Binding-site contacts:
Ligand atom O contacts residue ASN142 of chain 1.A at 4.0 Å.
Ligand atom C8 contacts residue MET49 of chain 1.A at 3.8 Å (hydrophobic).
Ligand atom C6 contacts residue MET49 of chain 1.A at 3.5 Å (hydrophobic).
Ligand atom C13 contacts residue MET49 of chain 1.A at 4.0 Å (hydrophobic).
Ligand atom C6 contacts residue HIS41 of chain 1.A at 3.2 Å.
Ligand atom C7 contacts residue ASP187 of chain 1.A at 4.0 Å.
Ligand atom O contacts residue GLY143 of chain 1.A at 3.2 Å (h-bond).
Ligand atom C7 contacts residue HIS41 of chain 1.A at 3.9 Å.
Ligand atom C10 contacts residue GLN189 of chain 1.A at 3.4 Å.
Ligand atom O contacts residue SER144 of chain 1.A at 3.3 Å (h-bond).
Ligand atom N1 contacts residue DMS1 of chain 1.F at 4.0 Å.
Ligand atom C7 contacts residue MET165 of chain 1.A at 4.0 Å (hydrophobic).
Ligand atom N1 contacts residue HIS41 of chain 1.A at 4.0 Å.
Ligand atom C14 contacts residue MET49 of chain 1.A at 3.8 Å (hydrophobic).
Ligand atom C3 contacts residue HIS41 of chain 1.A at 3.9 Å.
Ligand atom C13 contacts residue DMS1 of chain 1.F at 3.8 Å.
Ligand atom C7 contacts residue HIS164 of chain 1.A at 4.0 Å.
Ligand atom C15 contacts residue HIS41 of chain 1.A at 3.6 Å.
Ligand atom C5 contacts residue MET49 of chain 1.A at 3.6 Å (hydrophobic).
Ligand atom C7 contacts residue MET49 of chain 1.A at 3.6 Å (hydrophobic).
Ligand atom C3 contacts residue HIS164 of chain 1.A at 3.5 Å.
Ligand atom C1 contacts residue CYS145 of chain 1.A at 3.0 Å (hydrophobic).
Ligand atom C2 contacts residue HIS164 of chain 1.A at 4.0 Å.
Ligand atom C16 contacts residue ASN142 of chain 1.A at 3.5 Å.
Ligand atom C contacts residue HIS41 of chain 1.A at 3.5 Å.
Ligand atom C4 contacts residue HIS41 of chain 1.A at 3.8 Å.
Ligand atom C contacts residue CYS145 of chain 1.A at 1.8 Å (hydrophobic).
Ligand atom C4 contacts residue DMS1 of chain 1.F at 3.5 Å.
Ligand atom O contacts residue CYS145 of chain 1.A at 3.1 Å (h-bond).
Ligand atom C12 contacts residue GLN189 of chain 1.A at 3.8 Å.
Ligand atom C8 contacts residue MET165 of chain 1.A at 4.1 Å (hydrophobic).
Ligand atom C5 contacts residue HIS41 of chain 1.A at 4.1 Å.
Ligand atom O contacts residue LEU141 of chain 1.A at 3.8 Å.
Ligand atom N contacts residue CYS145 of chain 1.A at 4.1 Å.
Ligand atom C11 contacts residue GLN189 of chain 1.A at 3.2 Å.
Ligand atom C contacts residue HIS164 of chain 1.A at 3.2 Å.
Ligand atom C9 contacts residue MET49 of chain 1.A at 3.9 Å (hydrophobic).
Ligand atom C8 contacts residue ARG188 of chain 1.A at 3.9 Å.
Ligand atom N contacts residue ASN142 of chain 1.A at 3.8 Å.
Ligand atom C6 contacts residue HIS164 of chain 1.A at 3.7 Å.

Sequence of chain 1.A:
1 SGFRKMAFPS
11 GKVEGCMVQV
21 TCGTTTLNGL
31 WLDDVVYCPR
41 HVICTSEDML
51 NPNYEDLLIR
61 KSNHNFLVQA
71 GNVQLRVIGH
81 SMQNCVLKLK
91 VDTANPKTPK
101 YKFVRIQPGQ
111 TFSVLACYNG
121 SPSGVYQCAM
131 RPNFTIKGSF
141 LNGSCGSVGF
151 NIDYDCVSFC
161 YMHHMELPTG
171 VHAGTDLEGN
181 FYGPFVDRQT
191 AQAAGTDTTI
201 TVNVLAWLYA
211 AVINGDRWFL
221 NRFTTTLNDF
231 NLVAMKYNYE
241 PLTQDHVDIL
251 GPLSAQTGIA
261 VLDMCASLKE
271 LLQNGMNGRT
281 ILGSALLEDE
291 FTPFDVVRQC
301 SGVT

The protein below binds the small molecule below.
Small molecule (SMILES): CC(=O)N1CCN(Cc2cccc3ccccc23)CC1